Binding-site contacts:
Ligand atom O3B contacts residue TYR483 of chain 2.B at 3.1 Å (h-bond).
Ligand atom O2A contacts residue ALA454 of chain 2.B at 3.0 Å (h-bond).
Ligand atom C2' contacts residue ALA263 of chain 2.B at 3.3 Å (hydrophobic).
Ligand atom C61 contacts residue GLU56 of chain 2.A at 3.2 Å.
Ligand atom O3B contacts residue ASN479 of chain 2.B at 3.1 Å (h-bond).
Ligand atom O1B contacts residue ASN402 of chain 2.B at 2.8 Å (h-bond).
Ligand atom C22 contacts residue ASN358 of chain 2.B at 3.4 Å.
Ligand atom O3A contacts residue ALA401 of chain 2.B at 3.2 Å (h-bond).
Ligand atom O2B contacts residue ALA403 of chain 2.B at 3.1 Å (h-bond).
Ligand atom PA contacts residue MG1 of chain 2.K at 3.3 Å.
Ligand atom O3B contacts residue GLY481 of chain 2.B at 3.0 Å (h-bond).
Ligand atom O1A contacts residue GLY481 of chain 2.B at 3.2 Å (h-bond).
Ligand atom O41 contacts residue GLU121 of chain 2.A at 3.4 Å (salt-bridge).
Ligand atom O1A contacts residue ASP452 of chain 2.B at 2.8 Å (salt-bridge).
Ligand atom O1B contacts residue ALA401 of chain 2.B at 3.1 Å.
Ligand atom O43 contacts residue ARG555 of chain 2.B at 3.0 Å (salt-bridge).
Ligand atom PB contacts residue MG1 of chain 2.K at 3.2 Å.
Ligand atom O2' contacts residue ARG266 of chain 2.B at 3.2 Å (salt-bridge).
Ligand atom N11 contacts residue GLU56 of chain 2.A at 2.5 Å (salt-bridge).
Ligand atom O3B contacts residue MG1 of chain 2.K at 2.0 Å.
Ligand atom O2' contacts residue ALA264 of chain 2.B at 3.1 Å.
Ligand atom O2' contacts residue ALA263 of chain 2.B at 3.1 Å (h-bond).
Ligand atom O1A contacts residue SER453 of chain 2.B at 3.0 Å (h-bond).
Ligand atom O41 contacts residue TYR120 of chain 2.A at 2.9 Å (h-bond).
Ligand atom O2B contacts residue TYR377 of chain 2.B at 2.7 Å (h-bond).
Ligand atom C30 contacts residue ARG408 of chain 2.B at 3.2 Å.
Ligand atom O30 contacts residue ARG408 of chain 2.B at 3.0 Å (salt-bridge).
Ligand atom O53 contacts residue ARG555 of chain 2.B at 3.0 Å (salt-bridge).
Ligand atom N31 contacts residue MET428 of chain 2.B at 3.3 Å (h-bond).
Ligand atom O2A contacts residue GLY400 of chain 2.B at 3.3 Å.
Ligand atom C35 contacts residue GLY400 of chain 2.B at 3.3 Å.
Ligand atom O1A contacts residue MG1 of chain 2.K at 2.1 Å.
Ligand atom C94 contacts residue ARG408 of chain 2.B at 3.3 Å.
Ligand atom O81 contacts residue ALA267 of chain 2.B at 2.9 Å (h-bond).
Ligand atom O71 contacts residue ARG555 of chain 2.B at 3.0 Å (salt-bridge).
Ligand atom O81 contacts residue ARG266 of chain 2.B at 3.3 Å (salt-bridge).
Ligand atom O13 contacts residue ARG408 of chain 2.B at 2.7 Å (salt-bridge).
Ligand atom O2' contacts residue THR265 of chain 2.B at 3.4 Å (h-bond).
Ligand atom C33 contacts residue LEU286 of chain 2.B at 3.1 Å (hydrophobic).
Ligand atom N41 contacts residue GLY426 of chain 2.B at 2.8 Å (h-bond).

The small molecule below binds the protein below.
Small molecule (SMILES): Cc1ncc(C[n+]2c([C@H](O)SCCNC(=O)CCNC(=O)[C@H](O)C(C)(C)CO[P](=O)(O)O[P](=O)(O)OC[C@H]3O[C@@H](n4cnc5c(N)ncnc54)[C@H](O)[C@@H]3OP(=O)(O)O)sc(CCO[P](=O)(O)OP(=O)(O)O)c2C)c(N)n1

Sequence of chain 2.B:
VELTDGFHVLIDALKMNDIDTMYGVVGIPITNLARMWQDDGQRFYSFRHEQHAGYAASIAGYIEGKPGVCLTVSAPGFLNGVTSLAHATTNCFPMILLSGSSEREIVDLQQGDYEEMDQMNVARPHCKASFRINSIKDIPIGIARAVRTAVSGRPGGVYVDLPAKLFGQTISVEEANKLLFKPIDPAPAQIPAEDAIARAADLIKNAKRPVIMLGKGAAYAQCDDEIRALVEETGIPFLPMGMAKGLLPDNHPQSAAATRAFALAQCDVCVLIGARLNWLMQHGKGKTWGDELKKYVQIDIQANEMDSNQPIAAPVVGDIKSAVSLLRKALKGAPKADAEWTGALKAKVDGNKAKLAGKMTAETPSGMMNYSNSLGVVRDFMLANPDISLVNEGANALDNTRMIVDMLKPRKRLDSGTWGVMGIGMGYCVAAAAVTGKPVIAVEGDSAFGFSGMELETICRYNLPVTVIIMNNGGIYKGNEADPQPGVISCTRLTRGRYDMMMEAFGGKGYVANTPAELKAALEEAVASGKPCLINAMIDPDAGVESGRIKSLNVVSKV

Sequence of chain 2.A:
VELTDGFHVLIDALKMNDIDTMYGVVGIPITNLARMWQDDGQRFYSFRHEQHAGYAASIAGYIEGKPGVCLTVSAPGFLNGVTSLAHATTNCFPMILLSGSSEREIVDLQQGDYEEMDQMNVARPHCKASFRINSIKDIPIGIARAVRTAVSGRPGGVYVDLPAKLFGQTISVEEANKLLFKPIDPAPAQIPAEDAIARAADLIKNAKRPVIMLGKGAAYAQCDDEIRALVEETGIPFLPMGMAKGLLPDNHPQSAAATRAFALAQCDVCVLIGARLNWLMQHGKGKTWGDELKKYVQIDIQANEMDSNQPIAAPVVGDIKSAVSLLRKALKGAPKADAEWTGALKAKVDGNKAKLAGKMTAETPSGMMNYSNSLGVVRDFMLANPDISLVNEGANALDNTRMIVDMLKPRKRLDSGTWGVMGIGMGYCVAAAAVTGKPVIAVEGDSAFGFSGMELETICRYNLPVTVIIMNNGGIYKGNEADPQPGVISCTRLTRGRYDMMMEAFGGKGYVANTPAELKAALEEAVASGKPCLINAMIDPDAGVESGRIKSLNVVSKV